Sequence of chain 14.D:
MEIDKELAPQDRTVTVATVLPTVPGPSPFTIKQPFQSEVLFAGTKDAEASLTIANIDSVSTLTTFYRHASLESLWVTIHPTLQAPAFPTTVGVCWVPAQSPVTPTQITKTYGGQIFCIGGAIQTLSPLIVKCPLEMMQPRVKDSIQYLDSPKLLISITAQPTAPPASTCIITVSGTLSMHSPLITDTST

Binding-site contacts:
Ligand atom O2' contacts residue TYR111 of chain 14.D at 4.3 Å.
Ligand atom C2 contacts residue ARG12 of chain 14.D at 4.5 Å.
Ligand atom O5' contacts residue TYR111 of chain 14.D at 4.4 Å.
Ligand atom OP1 contacts residue TYR111 of chain 14.D at 3.6 Å (h-bond).
Ligand atom OP1 contacts residue VAL14 of chain 14.D at 3.4 Å.
Ligand atom OP2 contacts residue SER73 of chain 13.C at 4.0 Å.
Ligand atom O5' contacts residue LYS131 of chain 13.C at 3.3 Å.
Ligand atom C5' contacts residue ARG12 of chain 14.D at 4.3 Å.
Ligand atom C4' contacts residue TRP75 of chain 13.C at 4.5 Å (hydrophobic).
Ligand atom O2 contacts residue ARG12 of chain 14.D at 3.6 Å.
Ligand atom C1' contacts residue ARG12 of chain 14.D at 3.9 Å.
Ligand atom O3' contacts residue THR13 of chain 14.D at 4.4 Å.
Ligand atom O3' contacts residue TRP75 of chain 13.C at 3.6 Å.
Ligand atom O2' contacts residue ARG12 of chain 14.D at 3.6 Å.
Ligand atom O2' contacts residue THR13 of chain 14.D at 3.8 Å.
Ligand atom P contacts residue TRP75 of chain 13.C at 4.3 Å.
Ligand atom O2' contacts residue VAL14 of chain 14.D at 4.3 Å.
Ligand atom C5' contacts residue LYS131 of chain 13.C at 4.2 Å.
Ligand atom P contacts residue TYR111 of chain 14.D at 4.5 Å.
Ligand atom O5' contacts residue ARG12 of chain 14.D at 4.1 Å.
Ligand atom P contacts residue SER73 of chain 13.C at 4.1 Å.
Ligand atom O4' contacts residue ARG12 of chain 14.D at 4.0 Å.
Ligand atom C4' contacts residue ARG12 of chain 14.D at 3.6 Å.
Ligand atom OP1 contacts residue SER73 of chain 13.C at 3.2 Å (h-bond).
Ligand atom O2' contacts residue ASP11 of chain 14.D at 3.5 Å.
Ligand atom OP1 contacts residue TRP75 of chain 13.C at 3.9 Å.
Ligand atom OP1 contacts residue THR176 of chain 13.C at 3.4 Å (h-bond).

Sequence of chain 13.C:
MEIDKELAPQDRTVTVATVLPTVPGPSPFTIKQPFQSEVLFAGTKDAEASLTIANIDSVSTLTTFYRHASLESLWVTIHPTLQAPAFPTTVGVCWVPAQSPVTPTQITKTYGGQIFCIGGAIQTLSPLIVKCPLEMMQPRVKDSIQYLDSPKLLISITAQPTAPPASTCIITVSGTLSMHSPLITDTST

A protein and the small-molecule ligand that binds it are described below.
Small molecule (SMILES): Nc1ccn([C@@H]2O[C@H](CO[P](=O)(O)O[C@H]3[C@@H](O)[C@H](n4ccc(N)nc4=O)O[C@@H]3CO[P](=O)(O)O[C@H]3[C@@H](O)[C@H](n4ccc(N)nc4=O)O[C@@H]3CO)[C@@H](O)[C@H]2O)c(=O)n1